Binding-site contacts:
Ligand atom CA contacts residue FE1 of chain 1.E at 4.2 Å.
Ligand atom C contacts residue HIS295 of chain 1.A at 4.1 Å.
Ligand atom O3 contacts residue HIS295 of chain 1.A at 3.0 Å (h-bond).
Ligand atom CB contacts residue TRP99 of chain 1.A at 4.0 Å (hydrophobic).
Ligand atom C1 contacts residue ILE132 of chain 1.A at 3.6 Å (hydrophobic).
Ligand atom CD2 contacts residue ASP272 of chain 1.A at 4.3 Å.
Ligand atom CZ contacts residue PHE291 of chain 1.A at 4.1 Å (hydrophobic).
Ligand atom CD1 contacts residue PHE287 of chain 1.A at 4.0 Å (hydrophobic).
Ligand atom C1 contacts residue CYS136 of chain 1.A at 3.1 Å (hydrophobic).
Ligand atom CZ contacts residue MET240 of chain 1.A at 4.2 Å (hydrophobic).
Ligand atom CE1 contacts residue PHE287 of chain 1.A at 3.7 Å (hydrophobic).
Ligand atom C1 contacts residue SAH1 of chain 1.C at 3.9 Å.
Ligand atom C contacts residue FE1 of chain 1.E at 2.9 Å.
Ligand atom CD2 contacts residue PHE291 of chain 1.A at 4.0 Å (hydrophobic).
Ligand atom O1 contacts residue CYS136 of chain 1.A at 2.8 Å (h-bond).
Ligand atom CE2 contacts residue ASP272 of chain 1.A at 3.4 Å.
Ligand atom CE2 contacts residue MET240 of chain 1.A at 3.7 Å (hydrophobic).
Ligand atom CD1 contacts residue ILE139 of chain 1.A at 4.2 Å (hydrophobic).
Ligand atom O3 contacts residue FE1 of chain 1.E at 2.0 Å.
Ligand atom CZ contacts residue ASP272 of chain 1.A at 4.2 Å.
Ligand atom CD2 contacts residue MET240 of chain 1.A at 3.4 Å (hydrophobic).
Ligand atom CA contacts residue TRP99 of chain 1.A at 3.7 Å (hydrophobic).
Ligand atom OA contacts residue ILE132 of chain 1.A at 4.2 Å.
Ligand atom O contacts residue HIS243 of chain 1.A at 3.8 Å.
Ligand atom OA contacts residue TRP99 of chain 1.A at 3.3 Å (h-bond).
Ligand atom O contacts residue FE1 of chain 1.E at 3.2 Å.
Ligand atom CB contacts residue CYS136 of chain 1.A at 3.4 Å (hydrophobic).
Ligand atom CE1 contacts residue ILE139 of chain 1.A at 4.3 Å (hydrophobic).
Ligand atom O3 contacts residue PHE291 of chain 1.A at 3.5 Å.
Ligand atom CZ contacts residue ALA273 of chain 1.A at 3.7 Å (hydrophobic).
Ligand atom C contacts residue PHE291 of chain 1.A at 4.3 Å (hydrophobic).
Ligand atom CD1 contacts residue CYS136 of chain 1.A at 4.2 Å (hydrophobic).
Ligand atom CG contacts residue CYS136 of chain 1.A at 4.0 Å (hydrophobic).
Ligand atom O contacts residue MET240 of chain 1.A at 3.7 Å.
Ligand atom O3 contacts residue HIS243 of chain 1.A at 2.9 Å (h-bond).
Ligand atom O1 contacts residue MET240 of chain 1.A at 4.3 Å.
Ligand atom C contacts residue HIS243 of chain 1.A at 3.7 Å.
Ligand atom CE2 contacts residue PHE291 of chain 1.A at 4.0 Å (hydrophobic).
Ligand atom CE2 contacts residue HIS243 of chain 1.A at 4.3 Å.
Ligand atom CD2 contacts residue HIS243 of chain 1.A at 4.1 Å.

This protein binds this small molecule.
Small molecule (SMILES): CO[C@H](c1ccccc1)[C@@H](O)C(=O)O

Sequence of chain 1.A:
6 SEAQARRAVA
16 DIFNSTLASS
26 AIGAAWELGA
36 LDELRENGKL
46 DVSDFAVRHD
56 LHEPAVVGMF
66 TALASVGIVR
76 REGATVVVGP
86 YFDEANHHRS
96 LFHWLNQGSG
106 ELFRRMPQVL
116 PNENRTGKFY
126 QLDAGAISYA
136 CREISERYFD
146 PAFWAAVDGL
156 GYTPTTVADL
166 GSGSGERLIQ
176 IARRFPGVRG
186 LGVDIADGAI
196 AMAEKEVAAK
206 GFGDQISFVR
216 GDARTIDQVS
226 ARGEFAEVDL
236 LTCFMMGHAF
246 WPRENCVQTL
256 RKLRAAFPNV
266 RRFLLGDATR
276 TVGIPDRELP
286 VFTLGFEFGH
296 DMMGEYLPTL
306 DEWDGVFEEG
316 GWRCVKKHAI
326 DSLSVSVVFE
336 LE